Binding-site contacts:
Ligand atom C8 contacts residue ASN190 of chain 1.K at 4.4 Å.
Ligand atom O5 contacts residue ASN190 of chain 1.K at 2.3 Å (h-bond).
Ligand atom C1 contacts residue ASN190 of chain 1.K at 1.4 Å.
Ligand atom N2 contacts residue ASN190 of chain 1.K at 3.0 Å (h-bond).
Ligand atom C5 contacts residue ASN190 of chain 1.K at 3.7 Å.
Ligand atom C8 contacts residue THR191 of chain 1.K at 4.1 Å.
Ligand atom C1 contacts residue ARG185 of chain 1.K at 4.3 Å.
Ligand atom O7 contacts residue ARG301 of chain 1.G at 3.0 Å (salt-bridge).
Ligand atom C7 contacts residue ARG301 of chain 1.G at 3.9 Å.
Ligand atom C7 contacts residue ASN190 of chain 1.K at 3.4 Å.
Ligand atom C4 contacts residue ASN190 of chain 1.K at 4.2 Å.
Ligand atom O5 contacts residue ARG185 of chain 1.K at 3.7 Å.
Ligand atom O7 contacts residue ASN190 of chain 1.K at 3.3 Å (h-bond).
Ligand atom C2 contacts residue ASN190 of chain 1.K at 2.5 Å.
Ligand atom C8 contacts residue ARG301 of chain 1.G at 4.0 Å.
Ligand atom C3 contacts residue ASN190 of chain 1.K at 3.8 Å.

This small molecule binds to this protein.
Small molecule (SMILES): CC(=O)N[C@@H]1[C@@H](O)[C@H](O)[C@@H](CO)O[C@H]1O

Sequence of chain 1.G:
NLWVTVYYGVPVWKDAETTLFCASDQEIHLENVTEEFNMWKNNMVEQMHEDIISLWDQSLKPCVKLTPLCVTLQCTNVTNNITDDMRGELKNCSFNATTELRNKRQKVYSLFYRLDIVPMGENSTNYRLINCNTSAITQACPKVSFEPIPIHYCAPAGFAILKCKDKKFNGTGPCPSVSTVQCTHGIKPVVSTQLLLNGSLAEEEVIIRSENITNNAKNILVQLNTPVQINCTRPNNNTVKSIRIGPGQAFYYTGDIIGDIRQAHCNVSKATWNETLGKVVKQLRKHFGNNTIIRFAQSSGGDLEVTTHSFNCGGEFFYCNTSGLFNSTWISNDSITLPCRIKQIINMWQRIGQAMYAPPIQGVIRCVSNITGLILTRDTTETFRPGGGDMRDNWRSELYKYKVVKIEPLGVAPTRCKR

Sequence of chain 1.K:
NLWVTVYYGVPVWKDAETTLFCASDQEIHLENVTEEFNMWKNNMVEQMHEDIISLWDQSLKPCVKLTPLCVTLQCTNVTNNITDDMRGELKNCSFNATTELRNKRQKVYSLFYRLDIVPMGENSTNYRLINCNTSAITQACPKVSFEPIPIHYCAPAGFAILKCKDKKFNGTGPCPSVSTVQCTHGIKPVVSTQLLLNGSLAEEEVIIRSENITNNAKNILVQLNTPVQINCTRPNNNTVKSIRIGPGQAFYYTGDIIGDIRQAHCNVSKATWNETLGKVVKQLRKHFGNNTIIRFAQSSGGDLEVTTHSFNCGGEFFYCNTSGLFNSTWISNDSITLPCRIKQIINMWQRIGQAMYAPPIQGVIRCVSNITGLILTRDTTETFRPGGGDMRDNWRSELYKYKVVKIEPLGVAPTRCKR